Binding-site contacts:
Ligand atom N2 contacts residue SER271 of chain 1.A at 4.1 Å.
Ligand atom O5 contacts residue ASN242 of chain 1.A at 4.3 Å.
Ligand atom C7 contacts residue ASN420 of chain 1.A at 3.7 Å.
Ligand atom C4 contacts residue ASN420 of chain 1.A at 4.3 Å.
Ligand atom C7 contacts residue SER271 of chain 1.A at 4.2 Å.
Ligand atom C8 contacts residue SER271 of chain 1.A at 3.7 Å.
Ligand atom C3 contacts residue ASN420 of chain 1.A at 3.8 Å.
Ligand atom C6 contacts residue NAG1 of chain 1.Y at 3.9 Å.
Ligand atom C2 contacts residue ASN420 of chain 1.A at 2.5 Å.
Ligand atom C1 contacts residue ASN420 of chain 1.A at 1.4 Å.
Ligand atom C5 contacts residue ASN242 of chain 1.A at 4.3 Å.
Ligand atom O6 contacts residue NAG1 of chain 1.Y at 4.1 Å.
Ligand atom O7 contacts residue ASN420 of chain 1.A at 4.1 Å.
Ligand atom C6 contacts residue ASN242 of chain 1.A at 3.9 Å.
Ligand atom N2 contacts residue ASN420 of chain 1.A at 2.9 Å (h-bond).
Ligand atom C5 contacts residue ASN420 of chain 1.A at 3.7 Å.
Ligand atom O5 contacts residue ASN420 of chain 1.A at 2.4 Å (h-bond).

A protein and the small-molecule ligand that binds it are described below.
Small molecule (SMILES): CC(=O)N[C@@H]1[C@@H](O)[C@H](O)[C@@H](CO)O[C@H]1O

Sequence of chain 1.A:
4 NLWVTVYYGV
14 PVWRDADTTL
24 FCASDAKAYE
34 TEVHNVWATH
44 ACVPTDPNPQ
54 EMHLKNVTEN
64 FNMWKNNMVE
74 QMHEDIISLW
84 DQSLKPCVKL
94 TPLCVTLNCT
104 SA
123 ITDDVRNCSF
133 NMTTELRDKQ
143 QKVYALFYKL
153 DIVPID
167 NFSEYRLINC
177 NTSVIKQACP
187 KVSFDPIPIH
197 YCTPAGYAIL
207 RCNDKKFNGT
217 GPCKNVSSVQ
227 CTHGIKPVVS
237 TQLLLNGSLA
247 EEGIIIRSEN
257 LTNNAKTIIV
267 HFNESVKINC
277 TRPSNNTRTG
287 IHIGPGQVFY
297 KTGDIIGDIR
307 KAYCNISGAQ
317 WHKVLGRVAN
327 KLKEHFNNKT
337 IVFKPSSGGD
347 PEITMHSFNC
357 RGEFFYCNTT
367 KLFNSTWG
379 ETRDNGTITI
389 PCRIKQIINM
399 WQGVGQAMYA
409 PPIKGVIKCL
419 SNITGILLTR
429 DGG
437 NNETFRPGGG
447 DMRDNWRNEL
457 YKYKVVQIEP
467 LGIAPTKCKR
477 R